The small molecule below binds the protein below.
Small molecule (SMILES): C[C@@H]1O[C@H](O)[C@@H](O)[C@H](O)[C@@H]1O

Sequence of chain 1.D:
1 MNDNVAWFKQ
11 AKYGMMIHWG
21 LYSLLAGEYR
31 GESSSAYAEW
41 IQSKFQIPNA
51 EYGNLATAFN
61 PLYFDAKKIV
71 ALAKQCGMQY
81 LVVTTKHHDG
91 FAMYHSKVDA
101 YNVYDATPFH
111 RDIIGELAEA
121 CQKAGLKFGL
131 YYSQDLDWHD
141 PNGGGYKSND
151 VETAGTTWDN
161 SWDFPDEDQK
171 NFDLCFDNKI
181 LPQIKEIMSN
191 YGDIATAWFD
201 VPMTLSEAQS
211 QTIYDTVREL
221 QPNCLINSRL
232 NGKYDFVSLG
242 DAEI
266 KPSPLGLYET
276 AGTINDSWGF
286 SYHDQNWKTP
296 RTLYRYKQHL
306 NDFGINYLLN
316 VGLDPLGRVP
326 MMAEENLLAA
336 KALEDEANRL

Binding-site contacts:
Ligand atom C3 contacts residue GLU39 of chain 1.D at 3.7 Å.
Ligand atom C6 contacts residue TYR131 of chain 1.D at 3.4 Å (hydrophobic).
Ligand atom C4 contacts residue HIS18 of chain 1.D at 3.6 Å.
Ligand atom O1 contacts residue ASP200 of chain 1.D at 4.2 Å.
Ligand atom O4 contacts residue GLU39 of chain 1.D at 4.4 Å.
Ligand atom C3 contacts residue TRP40 of chain 1.D at 4.0 Å (hydrophobic).
Ligand atom C3 contacts residue TRP283 of chain 1.D at 4.2 Å (hydrophobic).
Ligand atom O3 contacts residue TRP40 of chain 1.D at 3.2 Å (h-bond).
Ligand atom O3 contacts residue GLU39 of chain 1.D at 3.1 Å (salt-bridge).
Ligand atom C2 contacts residue ASP200 of chain 1.D at 3.6 Å.
Ligand atom O4 contacts residue HIS87 of chain 1.D at 2.7 Å (h-bond).
Ligand atom C5 contacts residue ASP200 of chain 1.D at 4.3 Å.
Ligand atom C4 contacts residue HIS87 of chain 1.D at 3.9 Å.
Ligand atom C2 contacts residue TRP40 of chain 1.D at 4.2 Å (hydrophobic).
Ligand atom C5 contacts residue TRP283 of chain 1.D at 4.3 Å (hydrophobic).
Ligand atom O5 contacts residue ASP200 of chain 1.D at 4.0 Å.
Ligand atom O2 contacts residue TRP40 of chain 1.D at 3.3 Å (h-bond).
Ligand atom C4 contacts residue GLU39 of chain 1.D at 4.1 Å.
Ligand atom O2 contacts residue ASP200 of chain 1.D at 3.9 Å.
Ligand atom O4 contacts residue TRP283 of chain 1.D at 4.5 Å.
Ligand atom C4 contacts residue TRP283 of chain 1.D at 3.8 Å (hydrophobic).
Ligand atom O3 contacts residue HIS87 of chain 1.D at 3.0 Å (h-bond).
Ligand atom C2 contacts residue HIS88 of chain 1.D at 4.0 Å.
Ligand atom C3 contacts residue HIS87 of chain 1.D at 4.0 Å.
Ligand atom O2 contacts residue HIS88 of chain 1.D at 3.2 Å (h-bond).
Ligand atom O4 contacts residue ASP200 of chain 1.D at 4.5 Å.
Ligand atom C6 contacts residue ASP200 of chain 1.D at 3.5 Å.
Ligand atom C6 contacts residue HIS18 of chain 1.D at 4.1 Å.
Ligand atom C5 contacts residue HIS18 of chain 1.D at 4.2 Å.
Ligand atom C1 contacts residue ASP200 of chain 1.D at 4.2 Å.
Ligand atom O5 contacts residue ARG229 of chain 1.D at 4.0 Å.
Ligand atom O4 contacts residue TYR131 of chain 1.D at 4.2 Å.
Ligand atom C6 contacts residue TRP198 of chain 1.D at 3.7 Å (hydrophobic).
Ligand atom O4 contacts residue HIS18 of chain 1.D at 2.7 Å (h-bond).
Ligand atom O3 contacts residue HIS88 of chain 1.D at 3.9 Å.